A protein and the small-molecule ligand that binds it are described below.
Small molecule (SMILES): C[C@@H]1CN(c2ccc(C#N)c3ncccc23)C[C@H](C(=O)N[C@H]2CNC[C@H]2F)O1

Sequence of chain 1.B:
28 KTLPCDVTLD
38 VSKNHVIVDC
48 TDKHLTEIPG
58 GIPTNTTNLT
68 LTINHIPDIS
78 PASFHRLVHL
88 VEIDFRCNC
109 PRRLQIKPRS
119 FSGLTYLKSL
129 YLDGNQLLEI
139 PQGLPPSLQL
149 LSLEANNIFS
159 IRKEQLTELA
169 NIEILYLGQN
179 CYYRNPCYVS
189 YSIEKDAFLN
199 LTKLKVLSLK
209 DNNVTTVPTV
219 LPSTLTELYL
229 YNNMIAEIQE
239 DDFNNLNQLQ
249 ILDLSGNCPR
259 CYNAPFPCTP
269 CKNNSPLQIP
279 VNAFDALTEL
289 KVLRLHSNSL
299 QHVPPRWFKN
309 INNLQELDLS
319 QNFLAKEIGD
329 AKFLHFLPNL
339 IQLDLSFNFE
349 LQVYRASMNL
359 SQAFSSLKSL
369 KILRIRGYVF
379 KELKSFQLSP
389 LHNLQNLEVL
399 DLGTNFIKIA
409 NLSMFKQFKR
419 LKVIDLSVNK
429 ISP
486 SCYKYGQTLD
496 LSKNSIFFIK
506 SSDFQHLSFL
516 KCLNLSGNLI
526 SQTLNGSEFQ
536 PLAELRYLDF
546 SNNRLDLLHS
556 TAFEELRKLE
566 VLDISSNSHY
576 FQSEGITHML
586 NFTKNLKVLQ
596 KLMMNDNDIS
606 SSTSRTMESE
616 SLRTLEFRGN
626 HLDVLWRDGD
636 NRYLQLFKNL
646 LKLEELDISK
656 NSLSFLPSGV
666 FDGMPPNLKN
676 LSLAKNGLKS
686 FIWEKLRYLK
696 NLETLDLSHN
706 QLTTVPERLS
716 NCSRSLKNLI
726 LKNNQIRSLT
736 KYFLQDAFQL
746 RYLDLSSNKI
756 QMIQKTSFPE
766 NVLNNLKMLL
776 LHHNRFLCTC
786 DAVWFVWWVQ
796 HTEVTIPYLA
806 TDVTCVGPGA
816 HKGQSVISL

Binding-site contacts:
Ligand atom C10 contacts residue VAL377 of chain 1.A at 3.7 Å (hydrophobic).
Ligand atom C8 contacts residue PHE404 of chain 1.A at 4.0 Å (hydrophobic).
Ligand atom C6 contacts residue SER526 of chain 1.B at 4.0 Å.
Ligand atom C16 contacts residue PHE347 of chain 1.A at 4.0 Å (hydrophobic).
Ligand atom N5 contacts residue GLN350 of chain 1.A at 3.0 Å (h-bond).
Ligand atom C15 contacts residue GLN350 of chain 1.A at 4.1 Å.
Ligand atom C20 contacts residue GLN350 of chain 1.A at 3.3 Å.
Ligand atom C19 contacts residue VAL351 of chain 1.A at 3.8 Å (hydrophobic).
Ligand atom C6 contacts residue PHE502 of chain 1.B at 4.0 Å (hydrophobic).
Ligand atom C14 contacts residue LEU349 of chain 1.A at 4.0 Å (hydrophobic).
Ligand atom C2 contacts residue PHE404 of chain 1.A at 3.9 Å (hydrophobic).
Ligand atom N4 contacts residue LEU349 of chain 1.A at 4.0 Å.
Ligand atom C10 contacts residue PHE347 of chain 1.A at 3.9 Å (hydrophobic).
Ligand atom O2 contacts residue PHE404 of chain 1.A at 3.1 Å.
Ligand atom C12 contacts residue SER526 of chain 1.B at 3.1 Å.
Ligand atom C8 contacts residue VAL377 of chain 1.A at 3.9 Å (hydrophobic).
Ligand atom C13 contacts residue TYR260 of chain 1.A at 4.0 Å (hydrophobic).
Ligand atom C13 contacts residue PHE503 of chain 1.B at 3.9 Å (hydrophobic).
Ligand atom C10 contacts residue THR402 of chain 1.A at 4.0 Å.
Ligand atom C17 contacts residue PHE502 of chain 1.B at 3.9 Å (hydrophobic).
Ligand atom N4 contacts residue PHE503 of chain 1.B at 3.7 Å.
Ligand atom C20 contacts residue PHE503 of chain 1.B at 3.8 Å (hydrophobic).
Ligand atom O1 contacts residue PHE404 of chain 1.A at 3.5 Å.
Ligand atom O2 contacts residue PHE502 of chain 1.B at 3.2 Å.
Ligand atom C5 contacts residue PHE404 of chain 1.A at 3.6 Å (hydrophobic).
Ligand atom C7 contacts residue PHE347 of chain 1.A at 3.4 Å (hydrophobic).
Ligand atom C18 contacts residue GLN350 of chain 1.A at 3.9 Å.
Ligand atom N4 contacts residue VAL351 of chain 1.A at 4.0 Å.
Ligand atom C5 contacts residue PHE502 of chain 1.B at 4.0 Å (hydrophobic).
Ligand atom C19 contacts residue PHE502 of chain 1.B at 3.9 Å (hydrophobic).
Ligand atom C18 contacts residue GLU348 of chain 1.A at 4.0 Å.
Ligand atom C17 contacts residue PHE347 of chain 1.A at 4.0 Å (hydrophobic).
Ligand atom C18 contacts residue PHE503 of chain 1.B at 3.9 Å (hydrophobic).
Ligand atom C9 contacts residue PHE404 of chain 1.A at 3.5 Å (hydrophobic).
Ligand atom C18 contacts residue VAL351 of chain 1.A at 3.3 Å (hydrophobic).
Ligand atom C15 contacts residue PHE503 of chain 1.B at 3.8 Å (hydrophobic).
Ligand atom C14 contacts residue PHE503 of chain 1.B at 3.5 Å (hydrophobic).
Ligand atom N5 contacts residue LEU349 of chain 1.A at 3.9 Å.
Ligand atom C13 contacts residue SER526 of chain 1.B at 3.5 Å.
Ligand atom N4 contacts residue GLN350 of chain 1.A at 3.1 Å (h-bond).

Sequence of chain 1.A:
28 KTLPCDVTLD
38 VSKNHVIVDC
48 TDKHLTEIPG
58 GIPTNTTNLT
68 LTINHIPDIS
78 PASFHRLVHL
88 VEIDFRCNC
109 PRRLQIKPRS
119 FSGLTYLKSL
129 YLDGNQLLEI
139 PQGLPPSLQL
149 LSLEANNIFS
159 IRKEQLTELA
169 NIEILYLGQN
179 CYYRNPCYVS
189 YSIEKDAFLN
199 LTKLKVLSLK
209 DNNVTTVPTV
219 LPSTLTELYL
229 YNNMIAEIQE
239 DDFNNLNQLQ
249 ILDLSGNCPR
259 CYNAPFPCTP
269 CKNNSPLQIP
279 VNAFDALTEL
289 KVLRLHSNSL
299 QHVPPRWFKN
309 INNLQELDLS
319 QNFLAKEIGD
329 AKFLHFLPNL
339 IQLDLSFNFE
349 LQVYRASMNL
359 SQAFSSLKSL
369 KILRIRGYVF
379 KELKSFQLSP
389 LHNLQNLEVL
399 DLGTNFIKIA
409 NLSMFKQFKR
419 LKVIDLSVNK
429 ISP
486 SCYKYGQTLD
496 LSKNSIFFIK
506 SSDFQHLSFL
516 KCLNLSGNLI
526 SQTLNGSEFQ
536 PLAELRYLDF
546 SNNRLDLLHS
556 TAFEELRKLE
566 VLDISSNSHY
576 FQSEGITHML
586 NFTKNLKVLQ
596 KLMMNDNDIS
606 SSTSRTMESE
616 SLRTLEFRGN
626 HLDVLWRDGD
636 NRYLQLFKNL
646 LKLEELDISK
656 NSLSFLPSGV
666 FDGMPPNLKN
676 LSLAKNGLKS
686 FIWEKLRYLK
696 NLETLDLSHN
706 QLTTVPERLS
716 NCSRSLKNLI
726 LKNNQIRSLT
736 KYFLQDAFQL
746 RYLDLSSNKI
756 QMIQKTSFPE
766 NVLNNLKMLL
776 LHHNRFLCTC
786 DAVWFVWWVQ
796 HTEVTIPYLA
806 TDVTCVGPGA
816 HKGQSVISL